Binding-site contacts:
Ligand atom N contacts residue ILE33 of chain 1.A at 2.8 Å (h-bond).
Ligand atom CA contacts residue GLY35 of chain 1.A at 4.3 Å.
Ligand atom CA contacts residue ILE33 of chain 1.A at 3.8 Å (hydrophobic).
Ligand atom C contacts residue GLY35 of chain 1.A at 3.5 Å.
Ligand atom C contacts residue ILE33 of chain 1.A at 4.0 Å (hydrophobic).
Ligand atom O contacts residue THR38 of chain 1.A at 2.8 Å (h-bond).
Ligand atom O contacts residue ILE33 of chain 1.A at 3.5 Å (h-bond).
Ligand atom C contacts residue ALA37 of chain 1.A at 3.5 Å (hydrophobic).
Ligand atom OXT contacts residue SER36 of chain 1.A at 3.3 Å (h-bond).
Ligand atom C contacts residue THR38 of chain 1.A at 3.8 Å.
Ligand atom N contacts residue THR38 of chain 1.A at 3.8 Å.
Ligand atom N contacts residue ASP31 of chain 1.A at 2.8 Å (salt-bridge).
Ligand atom O contacts residue ALA37 of chain 1.A at 3.3 Å (h-bond).
Ligand atom OXT contacts residue ALA37 of chain 1.A at 2.9 Å (h-bond).
Ligand atom C contacts residue SER36 of chain 1.A at 3.9 Å.
Ligand atom O contacts residue GLY35 of chain 1.A at 3.0 Å (h-bond).
Ligand atom OXT contacts residue GLY35 of chain 1.A at 3.5 Å.
Ligand atom N contacts residue GLY35 of chain 1.A at 4.3 Å.
Ligand atom O contacts residue TYR34 of chain 1.A at 4.2 Å.
Ligand atom N contacts residue GLN18 of chain 1.A at 3.8 Å.
Ligand atom OXT contacts residue THR38 of chain 1.A at 4.1 Å.
Ligand atom CA contacts residue ASP31 of chain 1.A at 3.5 Å.
Ligand atom O contacts residue SER36 of chain 1.A at 3.8 Å.

The small molecule below binds the protein below.
Small molecule (SMILES): NCC(=O)O

Sequence of chain 1.A:
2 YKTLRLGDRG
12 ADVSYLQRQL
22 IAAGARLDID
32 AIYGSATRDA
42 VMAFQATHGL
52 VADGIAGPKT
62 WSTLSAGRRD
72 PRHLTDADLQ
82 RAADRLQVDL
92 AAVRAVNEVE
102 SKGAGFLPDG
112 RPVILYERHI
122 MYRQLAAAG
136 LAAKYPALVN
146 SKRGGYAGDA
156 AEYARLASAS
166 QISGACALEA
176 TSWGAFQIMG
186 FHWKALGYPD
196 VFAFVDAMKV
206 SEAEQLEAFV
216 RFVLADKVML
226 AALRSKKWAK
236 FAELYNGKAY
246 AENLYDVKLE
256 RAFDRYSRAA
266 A